Sequence of chain 1.B:
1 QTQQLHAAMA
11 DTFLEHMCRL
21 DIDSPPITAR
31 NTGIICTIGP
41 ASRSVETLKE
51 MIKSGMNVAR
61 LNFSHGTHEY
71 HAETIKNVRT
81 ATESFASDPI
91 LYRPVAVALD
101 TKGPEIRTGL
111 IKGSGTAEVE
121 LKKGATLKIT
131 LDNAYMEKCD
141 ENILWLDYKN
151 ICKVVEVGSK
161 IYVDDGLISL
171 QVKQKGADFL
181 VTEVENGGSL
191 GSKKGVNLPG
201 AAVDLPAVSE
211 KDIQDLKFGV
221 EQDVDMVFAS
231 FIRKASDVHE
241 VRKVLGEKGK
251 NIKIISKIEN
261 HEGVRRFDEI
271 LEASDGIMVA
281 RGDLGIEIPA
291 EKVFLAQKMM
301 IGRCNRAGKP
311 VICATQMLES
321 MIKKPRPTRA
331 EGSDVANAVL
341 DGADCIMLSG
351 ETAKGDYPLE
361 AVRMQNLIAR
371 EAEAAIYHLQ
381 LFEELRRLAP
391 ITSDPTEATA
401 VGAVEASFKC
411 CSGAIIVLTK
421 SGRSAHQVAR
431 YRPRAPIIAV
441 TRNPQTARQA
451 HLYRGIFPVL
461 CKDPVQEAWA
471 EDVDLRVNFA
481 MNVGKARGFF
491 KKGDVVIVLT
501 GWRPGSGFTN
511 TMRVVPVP

This small molecule binds to this protein.
Small molecule (SMILES): O=P(O)(O)OC[C@H]1O[C@](O)(COP(=O)(O)O)[C@@H](O)[C@@H]1O

Binding-site contacts:
Ligand atom C4 contacts residue THR509 of chain 1.B at 3.7 Å.
Ligand atom O4 contacts residue GLY505 of chain 1.B at 2.7 Å (h-bond).
Ligand atom O1P contacts residue LYS420 of chain 1.B at 3.5 Å.
Ligand atom O4 contacts residue PHE508 of chain 1.B at 2.7 Å (h-bond).
Ligand atom O3P contacts residue LYS420 of chain 1.B at 3.3 Å (salt-bridge).
Ligand atom O4 contacts residue GLY507 of chain 1.B at 3.6 Å (h-bond).
Ligand atom O1 contacts residue ARG476 of chain 1.B at 3.6 Å.
Ligand atom P2 contacts residue SER424 of chain 1.B at 3.5 Å.
Ligand atom O1P contacts residue GLY505 of chain 1.B at 2.7 Å (h-bond).
Ligand atom O6 contacts residue LYS420 of chain 1.B at 3.1 Å (salt-bridge).
Ligand atom O6P contacts residue SER506 of chain 1.B at 3.6 Å.
Ligand atom O6P contacts residue SER424 of chain 1.B at 3.5 Å (h-bond).
Ligand atom P1 contacts residue LYS420 of chain 1.B at 3.6 Å.
Ligand atom O6P contacts residue GLY507 of chain 1.B at 2.7 Å (h-bond).
Ligand atom P2 contacts residue SER506 of chain 1.B at 3.4 Å.
Ligand atom C3 contacts residue ARG503 of chain 1.B at 3.2 Å.
Ligand atom P1 contacts residue ARG476 of chain 1.B at 3.6 Å.
Ligand atom O3P contacts residue ARG476 of chain 1.B at 2.8 Å (salt-bridge).
Ligand atom O3 contacts residue TRP469 of chain 1.B at 3.5 Å.
Ligand atom O5P contacts residue SER421 of chain 1.B at 2.6 Å (h-bond).
Ligand atom O4P contacts residue SER424 of chain 1.B at 2.5 Å (h-bond).
Ligand atom P2 contacts residue SER421 of chain 1.B at 3.7 Å.
Ligand atom C6 contacts residue SER424 of chain 1.B at 3.4 Å.
Ligand atom P2 contacts residue THR419 of chain 1.B at 3.6 Å.
Ligand atom O3 contacts residue ARG503 of chain 1.B at 2.7 Å (salt-bridge).
Ligand atom O6 contacts residue THR419 of chain 1.B at 3.6 Å.
Ligand atom O2P contacts residue TRP469 of chain 1.B at 2.7 Å (h-bond).
Ligand atom O4 contacts residue THR509 of chain 1.B at 3.5 Å (h-bond).
Ligand atom O5P contacts residue LYS420 of chain 1.B at 3.4 Å (salt-bridge).
Ligand atom O4P contacts residue THR419 of chain 1.B at 2.6 Å (h-bond).
Ligand atom C6 contacts residue LEU418 of chain 1.B at 3.5 Å (hydrophobic).
Ligand atom C5 contacts residue GLY505 of chain 1.B at 3.3 Å.
Ligand atom O3 contacts residue GLY501 of chain 1.B at 3.2 Å.
Ligand atom O5P contacts residue SER506 of chain 1.B at 2.5 Å (h-bond).
Ligand atom O5P contacts residue THR419 of chain 1.B at 3.7 Å.
Ligand atom C6 contacts residue THR509 of chain 1.B at 3.4 Å.
Ligand atom C3 contacts residue GLY505 of chain 1.B at 3.5 Å.
Ligand atom O2P contacts residue ARG476 of chain 1.B at 2.8 Å (salt-bridge).
Ligand atom O1P contacts residue PRO504 of chain 1.B at 3.3 Å.
Ligand atom C4 contacts residue GLY505 of chain 1.B at 3.4 Å.